Binding-site contacts:
Ligand atom C contacts residue CA1 of chain 1.AA at 3.4 Å.
Ligand atom O6 contacts residue CA1 of chain 1.AA at 2.8 Å.
Ligand atom O5P contacts residue HIS327 of chain 1.J at 2.9 Å (h-bond).
Ligand atom C3 contacts residue CA1 of chain 1.AA at 3.6 Å.
Ligand atom O3P contacts residue TRP66 of chain 1.G at 3.2 Å.
Ligand atom O4P contacts residue ARG295 of chain 1.J at 3.0 Å (salt-bridge).
Ligand atom O3P contacts residue GLY380 of chain 1.J at 3.3 Å.
Ligand atom C1 contacts residue SER379 of chain 1.J at 3.6 Å.
Ligand atom O2P contacts residue GLY403 of chain 1.J at 2.9 Å (h-bond).
Ligand atom C3 contacts residue SER379 of chain 1.J at 3.3 Å.
Ligand atom C contacts residue GLU60 of chain 1.G at 3.4 Å.
Ligand atom O2 contacts residue CA1 of chain 1.AA at 2.8 Å.
Ligand atom O6 contacts residue ASN123 of chain 1.G at 3.0 Å (h-bond).
Ligand atom O1P contacts residue GLY404 of chain 1.J at 2.8 Å (h-bond).
Ligand atom C4 contacts residue SER379 of chain 1.J at 3.6 Å.
Ligand atom O1 contacts residue LYS334 of chain 1.J at 3.4 Å (salt-bridge).
Ligand atom P1 contacts residue THR65 of chain 1.G at 3.4 Å.
Ligand atom O6P contacts residue ARG295 of chain 1.J at 2.9 Å (salt-bridge).
Ligand atom O3 contacts residue HIS294 of chain 1.J at 3.1 Å (h-bond).
Ligand atom C2 contacts residue CA1 of chain 1.AA at 3.4 Å.
Ligand atom O7 contacts residue GLU60 of chain 1.G at 2.8 Å (salt-bridge).
Ligand atom O3 contacts residue KCX201 of chain 1.J at 2.7 Å (h-bond).
Ligand atom O6 contacts residue GLU60 of chain 1.G at 3.0 Å (salt-bridge).
Ligand atom O4 contacts residue SER379 of chain 1.J at 2.6 Å (h-bond).
Ligand atom O3 contacts residue CA1 of chain 1.AA at 2.8 Å.
Ligand atom C3 contacts residue KCX201 of chain 1.J at 3.4 Å.
Ligand atom O4 contacts residue GLY380 of chain 1.J at 3.3 Å.
Ligand atom O5 contacts residue LEU335 of chain 1.J at 3.2 Å.
Ligand atom C contacts residue ASN123 of chain 1.G at 3.6 Å.
Ligand atom O2 contacts residue THR173 of chain 1.J at 3.3 Å (h-bond).
Ligand atom O1P contacts residue LYS175 of chain 1.J at 3.5 Å.
Ligand atom O1P contacts residue THR65 of chain 1.G at 2.7 Å (h-bond).
Ligand atom O7 contacts residue LYS334 of chain 1.J at 2.8 Å (salt-bridge).
Ligand atom O4P contacts residue LEU335 of chain 1.J at 3.3 Å.
Ligand atom O3P contacts residue LYS334 of chain 1.J at 2.8 Å (salt-bridge).
Ligand atom O3P contacts residue GLY381 of chain 1.J at 2.9 Å (h-bond).
Ligand atom O1 contacts residue LYS175 of chain 1.J at 3.6 Å (salt-bridge).
Ligand atom O6 contacts residue LYS177 of chain 1.J at 3.2 Å (salt-bridge).
Ligand atom O2 contacts residue LYS175 of chain 1.J at 2.9 Å (salt-bridge).
Ligand atom O3P contacts residue THR65 of chain 1.G at 3.5 Å (h-bond).

This protein binds this small molecule.
Small molecule (SMILES): O=C(O)[C@@](O)(COP(=O)(O)O)[C@H](O)[C@H](O)COP(=O)(O)O

Sequence of chain 1.G:
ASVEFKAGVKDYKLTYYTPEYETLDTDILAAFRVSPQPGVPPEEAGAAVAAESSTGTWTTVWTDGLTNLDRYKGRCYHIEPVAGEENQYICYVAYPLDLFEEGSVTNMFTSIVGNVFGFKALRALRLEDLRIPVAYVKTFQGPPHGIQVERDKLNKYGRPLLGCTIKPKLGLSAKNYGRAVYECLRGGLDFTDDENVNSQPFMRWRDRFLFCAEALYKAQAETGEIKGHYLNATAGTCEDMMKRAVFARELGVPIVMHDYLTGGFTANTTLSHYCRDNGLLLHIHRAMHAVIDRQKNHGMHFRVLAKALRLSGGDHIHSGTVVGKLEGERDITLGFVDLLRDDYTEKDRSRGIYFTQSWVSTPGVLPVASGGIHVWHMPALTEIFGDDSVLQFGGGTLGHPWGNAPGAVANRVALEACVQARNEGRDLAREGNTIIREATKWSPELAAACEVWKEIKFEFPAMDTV

Sequence of chain 1.J:
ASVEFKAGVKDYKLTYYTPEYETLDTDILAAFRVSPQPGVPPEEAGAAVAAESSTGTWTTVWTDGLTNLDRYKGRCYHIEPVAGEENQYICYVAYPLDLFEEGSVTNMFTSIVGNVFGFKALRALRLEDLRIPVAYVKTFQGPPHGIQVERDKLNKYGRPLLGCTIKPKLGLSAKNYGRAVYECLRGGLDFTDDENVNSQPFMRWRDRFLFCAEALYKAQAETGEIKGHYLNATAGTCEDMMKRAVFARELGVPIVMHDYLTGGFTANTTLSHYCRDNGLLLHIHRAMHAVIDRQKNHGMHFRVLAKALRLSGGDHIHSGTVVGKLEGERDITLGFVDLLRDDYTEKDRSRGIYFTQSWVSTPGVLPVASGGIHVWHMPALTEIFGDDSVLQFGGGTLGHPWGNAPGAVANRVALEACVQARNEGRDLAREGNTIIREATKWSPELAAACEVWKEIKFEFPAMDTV